Binding-site contacts:
Ligand atom C6 contacts residue ARG345 of chain 1.A at 3.8 Å.
Ligand atom O5 contacts residue TYR156 of chain 1.A at 3.2 Å.
Ligand atom C3 contacts residue TRP63 of chain 1.A at 3.6 Å (hydrophobic).
Ligand atom C2 contacts residue LYS16 of chain 1.A at 3.9 Å.
Ligand atom C1 contacts residue TYR156 of chain 1.A at 3.6 Å (hydrophobic).
Ligand atom C4 contacts residue TYR156 of chain 1.A at 3.9 Å (hydrophobic).
Ligand atom O1 contacts residue LYS16 of chain 1.A at 3.1 Å (salt-bridge).
Ligand atom O3 contacts residue GLU112 of chain 1.A at 3.7 Å.
Ligand atom C1 contacts residue TRP231 of chain 1.A at 3.8 Å (hydrophobic).
Ligand atom O3 contacts residue TRP63 of chain 1.A at 3.3 Å (h-bond).
Ligand atom C6 contacts residue TRP341 of chain 1.A at 3.6 Å (hydrophobic).
Ligand atom O4 contacts residue ARG345 of chain 1.A at 3.4 Å (salt-bridge).
Ligand atom O4 contacts residue ARG67 of chain 1.A at 3.0 Å (salt-bridge).
Ligand atom O3 contacts residue ASP66 of chain 1.A at 2.7 Å (salt-bridge).
Ligand atom C2 contacts residue ASP66 of chain 1.A at 3.4 Å.
Ligand atom C6 contacts residue GLU154 of chain 1.A at 3.4 Å.
Ligand atom O2 contacts residue ASP66 of chain 1.A at 2.7 Å (salt-bridge).
Ligand atom O4 contacts residue TRP341 of chain 1.A at 3.9 Å.
Ligand atom C2 contacts residue GLU112 of chain 1.A at 3.3 Å.
Ligand atom O6 contacts residue TYR156 of chain 1.A at 2.8 Å (h-bond).
Ligand atom O1 contacts residue ASP15 of chain 1.A at 3.1 Å (salt-bridge).
Ligand atom O6 contacts residue PHE157 of chain 1.A at 3.9 Å.
Ligand atom O3 contacts residue TRP341 of chain 1.A at 3.9 Å.
Ligand atom O2 contacts residue ALA64 of chain 1.A at 3.5 Å.
Ligand atom O6 contacts residue PRO155 of chain 1.A at 3.2 Å.
Ligand atom O2 contacts residue TRP63 of chain 1.A at 3.1 Å (h-bond).
Ligand atom O6 contacts residue GLU154 of chain 1.A at 2.9 Å (salt-bridge).
Ligand atom C1 contacts residue ASP15 of chain 1.A at 3.6 Å.
Ligand atom C1 contacts residue LYS16 of chain 1.A at 3.8 Å.
Ligand atom O2 contacts residue LYS16 of chain 1.A at 2.9 Å (salt-bridge).
Ligand atom C6 contacts residue PRO155 of chain 1.A at 3.6 Å (hydrophobic).
Ligand atom C3 contacts residue ASP66 of chain 1.A at 3.6 Å.
Ligand atom C4 contacts residue TRP341 of chain 1.A at 3.7 Å (hydrophobic).
Ligand atom O1 contacts residue ASN13 of chain 1.A at 3.7 Å.
Ligand atom C2 contacts residue TRP231 of chain 1.A at 3.9 Å (hydrophobic).
Ligand atom C5 contacts residue GLU154 of chain 1.A at 3.9 Å.
Ligand atom C6 contacts residue TYR156 of chain 1.A at 3.7 Å (hydrophobic).
Ligand atom O3 contacts residue ARG67 of chain 1.A at 2.9 Å (salt-bridge).
Ligand atom O3 contacts residue ALA64 of chain 1.A at 3.4 Å.
Ligand atom O2 contacts residue GLU112 of chain 1.A at 2.4 Å (salt-bridge).

Sequence of chain 1.A:
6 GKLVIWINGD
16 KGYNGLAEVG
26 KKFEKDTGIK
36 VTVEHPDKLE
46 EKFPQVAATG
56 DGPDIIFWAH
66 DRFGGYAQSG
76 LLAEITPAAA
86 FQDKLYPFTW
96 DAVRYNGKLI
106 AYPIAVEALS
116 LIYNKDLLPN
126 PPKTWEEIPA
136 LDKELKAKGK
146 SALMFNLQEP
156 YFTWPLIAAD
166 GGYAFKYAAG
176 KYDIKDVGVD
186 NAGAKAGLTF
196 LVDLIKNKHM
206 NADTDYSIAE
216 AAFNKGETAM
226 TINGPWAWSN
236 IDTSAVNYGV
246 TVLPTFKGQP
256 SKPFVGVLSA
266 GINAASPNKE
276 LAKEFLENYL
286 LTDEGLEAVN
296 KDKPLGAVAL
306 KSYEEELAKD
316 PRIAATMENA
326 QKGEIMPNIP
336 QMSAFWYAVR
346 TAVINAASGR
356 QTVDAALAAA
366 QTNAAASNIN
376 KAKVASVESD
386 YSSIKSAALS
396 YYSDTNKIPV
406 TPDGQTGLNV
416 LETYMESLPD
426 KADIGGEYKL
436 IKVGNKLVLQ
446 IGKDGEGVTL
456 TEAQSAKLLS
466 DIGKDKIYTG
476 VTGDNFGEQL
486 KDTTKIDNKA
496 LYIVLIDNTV

The protein below binds the small molecule below.
Small molecule (SMILES): OC[C@H]1O[C@H](O[C@H]2[C@H](O)[C@@H](O)[C@@H](O)O[C@@H]2CO)[C@H](O)[C@@H](O)[C@@H]1O